Binding-site contacts:
Ligand atom O4 contacts residue THR291 of chain 54.A at 3.5 Å.
Ligand atom C4 contacts residue HIS298 of chain 54.A at 3.6 Å.
Ligand atom C5 contacts residue TYR72 of chain 54.A at 3.7 Å (hydrophobic).
Ligand atom C3 contacts residue HIS298 of chain 54.A at 4.1 Å.
Ligand atom O4 contacts residue GLY78 of chain 54.A at 3.3 Å.
Ligand atom O3 contacts residue GLY78 of chain 54.A at 3.6 Å.
Ligand atom O4 contacts residue ILE79 of chain 54.A at 3.7 Å.
Ligand atom C1 contacts residue GLY78 of chain 54.A at 4.2 Å.
Ligand atom C3 contacts residue ARG77 of chain 54.A at 3.8 Å.
Ligand atom C10 contacts residue TYR72 of chain 54.A at 3.8 Å (hydrophobic).
Ligand atom C6 contacts residue THR94 of chain 54.A at 3.9 Å.
Ligand atom C6 contacts residue TYR72 of chain 54.A at 3.9 Å (hydrophobic).
Ligand atom C4 contacts residue VAL296 of chain 54.A at 4.2 Å (hydrophobic).
Ligand atom O1A contacts residue ARG77 of chain 54.A at 3.1 Å.
Ligand atom O8 contacts residue TYR72 of chain 54.A at 3.9 Å.
Ligand atom O1B contacts residue TYR72 of chain 54.A at 4.1 Å.
Ligand atom N5 contacts residue TYR72 of chain 54.A at 2.9 Å (h-bond).
Ligand atom C11 contacts residue TYR72 of chain 54.A at 3.9 Å (hydrophobic).
Ligand atom C4 contacts residue ARG77 of chain 54.A at 4.3 Å.
Ligand atom O4 contacts residue ASN80 of chain 54.A at 4.1 Å.
Ligand atom C6 contacts residue ASN93 of chain 54.A at 3.1 Å.
Ligand atom C3 contacts residue GLY78 of chain 54.A at 4.2 Å.
Ligand atom O4 contacts residue TYR72 of chain 54.A at 4.2 Å.
Ligand atom O4 contacts residue VAL296 of chain 54.A at 3.7 Å.
Ligand atom O6 contacts residue ASN93 of chain 54.A at 2.9 Å (h-bond).
Ligand atom C1 contacts residue ARG77 of chain 54.A at 3.5 Å.
Ligand atom C2 contacts residue GLY78 of chain 54.A at 4.1 Å.
Ligand atom O1A contacts residue TYR72 of chain 54.A at 3.7 Å.
Ligand atom C1 contacts residue TYR72 of chain 54.A at 4.1 Å (hydrophobic).
Ligand atom C11 contacts residue ASP85 of chain 54.B at 3.5 Å.
Ligand atom C3 contacts residue GLY78 of chain 54.A at 3.7 Å.
Ligand atom O4 contacts residue HIS298 of chain 54.A at 2.7 Å (h-bond).
Ligand atom O8 contacts residue ARG77 of chain 54.A at 3.3 Å (salt-bridge).
Ligand atom C4 contacts residue GLY78 of chain 54.A at 3.6 Å.
Ligand atom C5 contacts residue ASN93 of chain 54.A at 3.6 Å.
Ligand atom O1B contacts residue ARG77 of chain 54.A at 3.0 Å (salt-bridge).
Ligand atom O10 contacts residue ASN293 of chain 54.A at 4.3 Å.
Ligand atom O1A contacts residue GLY78 of chain 54.A at 3.4 Å (h-bond).
Ligand atom C4 contacts residue TYR72 of chain 54.A at 3.7 Å (hydrophobic).
Ligand atom C3 contacts residue VAL296 of chain 54.A at 3.4 Å (hydrophobic).

The small molecule below binds the protein below.
Small molecule (SMILES): CC(=O)N[C@H]1[C@H]([C@H](O)[C@H](O)CO)O[C@@](O[C@H]2[C@@H](O)[C@@H](CO)O[C@@H](O[C@H]3[C@H](O)[C@@H](O)[C@H](O)O[C@@H]3CO)[C@@H]2O)(C(=O)O)C[C@@H]1O

Sequence of chain 54.B:
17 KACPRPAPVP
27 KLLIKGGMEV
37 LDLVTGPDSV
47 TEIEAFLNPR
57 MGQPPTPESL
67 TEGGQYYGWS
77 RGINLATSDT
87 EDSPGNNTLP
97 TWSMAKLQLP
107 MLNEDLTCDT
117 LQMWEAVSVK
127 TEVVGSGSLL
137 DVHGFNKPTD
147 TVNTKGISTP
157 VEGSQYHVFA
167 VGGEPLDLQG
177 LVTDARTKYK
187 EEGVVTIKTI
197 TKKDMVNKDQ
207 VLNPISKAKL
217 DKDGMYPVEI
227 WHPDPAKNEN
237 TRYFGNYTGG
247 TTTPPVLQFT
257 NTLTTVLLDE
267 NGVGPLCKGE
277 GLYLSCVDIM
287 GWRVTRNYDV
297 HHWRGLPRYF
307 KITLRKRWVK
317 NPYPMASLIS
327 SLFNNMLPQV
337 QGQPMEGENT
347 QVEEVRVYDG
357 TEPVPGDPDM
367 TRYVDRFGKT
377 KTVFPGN

Sequence of chain 54.A:
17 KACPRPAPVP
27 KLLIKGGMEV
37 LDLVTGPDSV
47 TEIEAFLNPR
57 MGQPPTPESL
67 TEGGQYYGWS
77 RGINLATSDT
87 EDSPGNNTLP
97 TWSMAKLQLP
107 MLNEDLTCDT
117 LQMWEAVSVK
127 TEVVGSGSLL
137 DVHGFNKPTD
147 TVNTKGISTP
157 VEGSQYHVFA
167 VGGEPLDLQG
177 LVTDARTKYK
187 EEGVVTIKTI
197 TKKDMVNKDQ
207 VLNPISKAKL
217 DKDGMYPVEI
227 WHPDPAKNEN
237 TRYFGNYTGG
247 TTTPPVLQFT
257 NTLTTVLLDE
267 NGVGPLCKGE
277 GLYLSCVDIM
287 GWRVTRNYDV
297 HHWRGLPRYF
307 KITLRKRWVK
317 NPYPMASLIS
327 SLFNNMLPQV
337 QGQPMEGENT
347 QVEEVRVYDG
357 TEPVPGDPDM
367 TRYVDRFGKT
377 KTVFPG